Sequence of chain 11.E:
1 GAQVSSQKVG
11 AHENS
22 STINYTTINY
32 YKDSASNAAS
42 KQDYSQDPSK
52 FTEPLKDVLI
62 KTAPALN

Binding-site contacts:
Ligand atom C contacts residue VAL4 of chain 11.E at 4.5 Å (hydrophobic).
Ligand atom OG contacts residue GLN3 of chain 11.E at 3.3 Å (h-bond).
Ligand atom CB contacts residue ALA2 of chain 11.E at 3.5 Å (hydrophobic).
Ligand atom N contacts residue VAL4 of chain 11.E at 3.0 Å (h-bond).
Ligand atom O contacts residue VAL4 of chain 11.E at 4.4 Å.
Ligand atom C contacts residue ALA2 of chain 11.E at 3.6 Å (hydrophobic).
Ligand atom CA contacts residue VAL4 of chain 11.E at 4.0 Å (hydrophobic).
Ligand atom O contacts residue GLN3 of chain 11.E at 3.0 Å (h-bond).
Ligand atom CB contacts residue VAL4 of chain 11.E at 4.0 Å (hydrophobic).
Ligand atom C contacts residue GLN3 of chain 11.E at 3.8 Å.
Ligand atom CA contacts residue ALA2 of chain 11.E at 3.4 Å (hydrophobic).
Ligand atom N contacts residue ALA2 of chain 11.E at 2.8 Å (h-bond).
Ligand atom CG2 contacts residue VAL4 of chain 11.E at 3.4 Å (hydrophobic).
Ligand atom CD contacts residue VAL4 of chain 11.E at 3.8 Å (hydrophobic).
Ligand atom OE1 contacts residue VAL4 of chain 11.E at 3.3 Å (h-bond).
Ligand atom CG2 contacts residue GLN3 of chain 11.E at 3.9 Å.
Ligand atom N contacts residue ALA2 of chain 11.E at 4.3 Å.
Ligand atom CB contacts residue ALA2 of chain 11.E at 4.0 Å (hydrophobic).
Ligand atom N contacts residue VAL4 of chain 11.E at 4.1 Å.
Ligand atom N contacts residue GLN3 of chain 11.E at 4.5 Å.
Ligand atom C contacts residue VAL4 of chain 11.E at 4.4 Å (hydrophobic).
Ligand atom C contacts residue VAL4 of chain 11.E at 3.5 Å (hydrophobic).
Ligand atom CB contacts residue GLN3 of chain 11.E at 4.1 Å.
Ligand atom OE2 contacts residue VAL4 of chain 11.E at 3.6 Å.
Ligand atom CA contacts residue ALA2 of chain 11.E at 3.8 Å (hydrophobic).
Ligand atom CG2 contacts residue SER5 of chain 11.E at 3.2 Å.
Ligand atom CG1 contacts residue GLN3 of chain 11.E at 3.0 Å.
Ligand atom CB contacts residue GLN3 of chain 11.E at 3.6 Å.
Ligand atom CB contacts residue VAL4 of chain 11.E at 4.2 Å (hydrophobic).
Ligand atom CG2 contacts residue ALA2 of chain 11.E at 4.3 Å (hydrophobic).
Ligand atom C contacts residue ALA2 of chain 11.E at 4.2 Å (hydrophobic).
Ligand atom O contacts residue VAL4 of chain 11.E at 4.2 Å.
Ligand atom CA contacts residue VAL4 of chain 11.E at 3.5 Å (hydrophobic).
Ligand atom CA contacts residue GLN3 of chain 11.E at 4.3 Å.

This protein binds this small molecule.
Small molecule (SMILES): CC[C@H](C)[C@H](N)C(=O)N[C@@H](CO)C(=O)N[C@@H](CCC(=O)O)C(=O)N[C@H](C=O)C(C)C